Sequence of chain 1.N:
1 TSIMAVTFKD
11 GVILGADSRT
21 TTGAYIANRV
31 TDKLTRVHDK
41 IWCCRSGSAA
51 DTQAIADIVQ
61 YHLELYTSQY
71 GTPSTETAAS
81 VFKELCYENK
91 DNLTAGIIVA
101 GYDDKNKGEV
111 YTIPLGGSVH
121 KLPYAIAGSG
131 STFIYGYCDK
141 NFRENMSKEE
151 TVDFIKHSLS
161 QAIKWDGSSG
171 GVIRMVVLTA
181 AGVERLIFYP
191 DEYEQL

Sequence of chain 1.H:
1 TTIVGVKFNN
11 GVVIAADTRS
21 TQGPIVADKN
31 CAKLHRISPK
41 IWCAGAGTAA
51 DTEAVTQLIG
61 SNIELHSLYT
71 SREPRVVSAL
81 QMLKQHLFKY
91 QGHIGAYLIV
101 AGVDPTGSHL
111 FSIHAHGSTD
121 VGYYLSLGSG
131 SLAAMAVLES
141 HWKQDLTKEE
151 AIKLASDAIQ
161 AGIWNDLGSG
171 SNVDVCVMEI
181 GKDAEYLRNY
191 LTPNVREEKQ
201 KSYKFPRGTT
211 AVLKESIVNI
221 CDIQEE

Binding-site contacts:
Ligand atom O5 contacts residue THR1 of chain 1.H at 3.1 Å.
Ligand atom C33 contacts residue GLY47 of chain 1.H at 3.5 Å.
Ligand atom C17 contacts residue THR22 of chain 1.N at 3.3 Å.
Ligand atom C22 contacts residue TYR97 of chain 1.H at 3.7 Å (hydrophobic).
Ligand atom N19 contacts residue THR22 of chain 1.N at 3.2 Å (h-bond).
Ligand atom C32 contacts residue GLY128 of chain 1.H at 3.9 Å.
Ligand atom C29 contacts residue THR22 of chain 1.N at 3.5 Å.
Ligand atom N2 contacts residue SER129 of chain 1.H at 3.9 Å.
Ligand atom C7 contacts residue GLY128 of chain 1.H at 4.1 Å.
Ligand atom C17 contacts residue HIS114 of chain 1.H at 3.8 Å.
Ligand atom C15 contacts residue SER131 of chain 1.H at 4.0 Å.
Ligand atom C16 contacts residue ALA27 of chain 1.N at 3.7 Å (hydrophobic).
Ligand atom O25 contacts residue HIS116 of chain 1.H at 4.0 Å.
Ligand atom C20 contacts residue HIS114 of chain 1.H at 4.0 Å.
Ligand atom C6 contacts residue SER129 of chain 1.H at 3.8 Å.
Ligand atom C1 contacts residue SER129 of chain 1.H at 3.9 Å.
Ligand atom C7 contacts residue SER129 of chain 1.H at 3.7 Å.
Ligand atom C18 contacts residue THR22 of chain 1.N at 3.7 Å.
Ligand atom C33 contacts residue ALA46 of chain 1.H at 3.5 Å (hydrophobic).
Ligand atom C15 contacts residue TYR25 of chain 1.N at 4.1 Å (hydrophobic).
Ligand atom C20 contacts residue TYR97 of chain 1.H at 4.1 Å (hydrophobic).
Ligand atom C26 contacts residue HIS116 of chain 1.H at 3.5 Å.
Ligand atom O31 contacts residue GLY128 of chain 1.H at 3.3 Å (h-bond).
Ligand atom C33 contacts residue GLY128 of chain 1.H at 3.7 Å.
Ligand atom C30 contacts residue TYR97 of chain 1.H at 3.5 Å (hydrophobic).
Ligand atom C21 contacts residue THR22 of chain 1.N at 3.6 Å.
Ligand atom C17 contacts residue ALA27 of chain 1.N at 3.7 Å (hydrophobic).
Ligand atom O5 contacts residue SER129 of chain 1.H at 3.4 Å (h-bond).
Ligand atom N19 contacts residue HIS114 of chain 1.H at 3.8 Å.
Ligand atom C35 contacts residue THR1 of chain 1.H at 3.4 Å.
Ligand atom C20 contacts residue THR22 of chain 1.N at 3.8 Å.
Ligand atom S3 contacts residue GLY47 of chain 1.H at 4.0 Å.
Ligand atom O5 contacts residue GLY128 of chain 1.H at 3.8 Å.
Ligand atom C27 contacts residue HIS116 of chain 1.H at 3.7 Å.
Ligand atom C18 contacts residue HIS114 of chain 1.H at 3.6 Å.
Ligand atom O4 contacts residue GLY47 of chain 1.H at 3.1 Å (h-bond).
Ligand atom C23 contacts residue TYR97 of chain 1.H at 4.0 Å (hydrophobic).
Ligand atom C6 contacts residue GLY128 of chain 1.H at 4.0 Å.
Ligand atom C16 contacts residue TYR25 of chain 1.N at 3.6 Å (hydrophobic).
Ligand atom O34 contacts residue TYR33 of chain 1.Z at 3.5 Å (h-bond).

The protein below binds the small molecule below.
Small molecule (SMILES): CCOc1ccc(-c2cc(C(=O)Nc3ccc(S(=O)(=O)NC(C)=O)cc3)c3ccccc3n2)cc1

Sequence of chain 1.Z:
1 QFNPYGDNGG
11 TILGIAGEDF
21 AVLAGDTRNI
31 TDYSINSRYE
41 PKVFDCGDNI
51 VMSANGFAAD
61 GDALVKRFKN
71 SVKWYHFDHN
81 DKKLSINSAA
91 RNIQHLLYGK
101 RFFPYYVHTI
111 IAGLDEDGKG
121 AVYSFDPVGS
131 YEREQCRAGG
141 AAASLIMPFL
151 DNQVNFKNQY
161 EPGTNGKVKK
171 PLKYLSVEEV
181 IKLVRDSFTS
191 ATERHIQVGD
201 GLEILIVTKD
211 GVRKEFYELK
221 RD